Binding-site contacts:
Ligand atom CAI contacts residue LEU136 of chain 1.C at 4.0 Å (hydrophobic).
Ligand atom CAB contacts residue PHE129 of chain 1.C at 3.8 Å (hydrophobic).
Ligand atom SAU contacts residue TRP128 of chain 1.D at 3.5 Å.
Ligand atom CAT contacts residue TRP128 of chain 1.D at 3.9 Å (hydrophobic).
Ligand atom NAE contacts residue VAL132 of chain 1.C at 4.0 Å.
Ligand atom CAR contacts residue ALA178 of chain 1.D at 3.7 Å (hydrophobic).
Ligand atom CAP contacts residue ASN133 of chain 1.D at 3.7 Å.
Ligand atom CAO contacts residue GLY182 of chain 1.D at 4.0 Å.
Ligand atom CAJ contacts residue VAL132 of chain 1.D at 3.8 Å (hydrophobic).
Ligand atom CAM contacts residue GLY185 of chain 1.D at 3.8 Å.
Ligand atom CAM contacts residue PHE186 of chain 1.D at 3.7 Å (hydrophobic).
Ligand atom CAF contacts residue LEU136 of chain 1.C at 3.8 Å (hydrophobic).
Ligand atom CAR contacts residue GLY185 of chain 1.C at 3.6 Å.
Ligand atom CAN contacts residue VAL132 of chain 1.C at 3.9 Å (hydrophobic).
Ligand atom CAO contacts residue GLY182 of chain 1.C at 3.8 Å.
Ligand atom CAR contacts residue PHE186 of chain 1.C at 3.6 Å (hydrophobic).
Ligand atom NAH contacts residue LEU136 of chain 1.C at 3.5 Å.
Ligand atom CAK contacts residue GLY182 of chain 1.D at 3.9 Å.
Ligand atom CAP contacts residue LEU136 of chain 1.C at 4.0 Å (hydrophobic).
Ligand atom SAQ contacts residue PHE129 of chain 1.D at 3.9 Å.
Ligand atom NAE contacts residue LEU136 of chain 1.D at 3.9 Å.
Ligand atom CAT contacts residue VAL132 of chain 1.D at 3.9 Å (hydrophobic).
Ligand atom CAF contacts residue LEU136 of chain 1.D at 3.7 Å (hydrophobic).
Ligand atom CAI contacts residue VAL132 of chain 1.D at 3.9 Å (hydrophobic).
Ligand atom SAU contacts residue ALA178 of chain 1.D at 3.9 Å.
Ligand atom CAD contacts residue VAL132 of chain 1.C at 3.6 Å (hydrophobic).
Ligand atom CAC contacts residue PHE129 of chain 1.C at 4.0 Å (hydrophobic).
Ligand atom SAQ contacts residue ASN133 of chain 1.D at 4.1 Å.
Ligand atom SAU contacts residue PHE186 of chain 1.C at 4.0 Å.
Ligand atom CAB contacts residue VAL132 of chain 1.C at 3.9 Å (hydrophobic).
Ligand atom CAN contacts residue PHE186 of chain 1.D at 4.0 Å (hydrophobic).
Ligand atom CAP contacts residue ASN133 of chain 1.C at 3.7 Å.
Ligand atom CAG contacts residue LEU136 of chain 1.D at 3.6 Å (hydrophobic).
Ligand atom CAS contacts residue GLY182 of chain 1.D at 3.8 Å.
Ligand atom CAC contacts residue VAL132 of chain 1.C at 3.7 Å (hydrophobic).
Ligand atom NAH contacts residue LEU136 of chain 1.D at 3.7 Å.
Ligand atom CAS contacts residue GLY182 of chain 1.C at 3.9 Å.
Ligand atom CAG contacts residue LEU136 of chain 1.C at 3.5 Å (hydrophobic).
Ligand atom OAA contacts residue ASN133 of chain 1.C at 3.1 Å (h-bond).
Ligand atom CAS contacts residue PHE186 of chain 1.D at 3.9 Å (hydrophobic).

Sequence of chain 1.C:
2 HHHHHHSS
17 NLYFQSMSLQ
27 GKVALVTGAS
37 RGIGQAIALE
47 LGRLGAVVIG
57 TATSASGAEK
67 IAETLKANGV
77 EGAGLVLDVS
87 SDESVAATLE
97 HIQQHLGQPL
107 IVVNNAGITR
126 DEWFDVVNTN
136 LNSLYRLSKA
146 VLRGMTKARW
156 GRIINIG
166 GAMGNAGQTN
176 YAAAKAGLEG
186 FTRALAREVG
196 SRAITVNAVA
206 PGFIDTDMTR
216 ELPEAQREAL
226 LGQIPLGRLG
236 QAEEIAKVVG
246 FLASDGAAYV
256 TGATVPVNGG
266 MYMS

Sequence of chain 1.D:
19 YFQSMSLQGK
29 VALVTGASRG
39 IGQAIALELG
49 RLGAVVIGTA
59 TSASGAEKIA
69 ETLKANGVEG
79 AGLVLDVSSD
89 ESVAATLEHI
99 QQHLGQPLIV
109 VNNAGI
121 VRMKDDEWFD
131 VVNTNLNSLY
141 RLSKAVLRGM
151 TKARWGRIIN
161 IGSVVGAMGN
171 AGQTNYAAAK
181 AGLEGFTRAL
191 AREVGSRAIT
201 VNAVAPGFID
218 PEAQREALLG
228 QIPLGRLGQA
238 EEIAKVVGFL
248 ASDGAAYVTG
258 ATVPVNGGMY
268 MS

This protein binds this small molecule.
Small molecule (SMILES): O=C(c1csc(-c2ccsc2)n1)N1CCc2ccccc21